The protein below binds the small molecule below.
Small molecule (SMILES): C[C@H](CCC(=O)O)[C@H]1CC[C@H]2[C@@H]3CC[C@@H]4C[C@H](O)CC[C@]4(C)[C@H]3C[C@H](O)[C@]12C

Binding-site contacts:
Ligand atom C19 contacts residue VAL278 of chain 1.B at 3.6 Å (hydrophobic).
Ligand atom C6 contacts residue DXC1 of chain 1.G at 4.5 Å.
Ligand atom O2 contacts residue LYS101 of chain 1.A at 4.5 Å.
Ligand atom C7 contacts residue LEU98 of chain 1.A at 3.9 Å (hydrophobic).
Ligand atom C19 contacts residue SER281 of chain 1.B at 4.5 Å.
Ligand atom O2 contacts residue HIS95 of chain 1.B at 3.8 Å.
Ligand atom C20 contacts residue LEU279 of chain 1.B at 4.2 Å (hydrophobic).
Ligand atom C3 contacts residue LEU98 of chain 1.B at 4.5 Å (hydrophobic).
Ligand atom C15 contacts residue LEU279 of chain 1.A at 4.0 Å (hydrophobic).
Ligand atom C1 contacts residue LEU98 of chain 1.B at 4.3 Å (hydrophobic).
Ligand atom C2 contacts residue ILE93 of chain 1.A at 4.3 Å (hydrophobic).
Ligand atom C24 contacts residue VAL278 of chain 1.B at 3.5 Å (hydrophobic).
Ligand atom O1 contacts residue DXC1 of chain 1.G at 4.3 Å.
Ligand atom C1 contacts residue HIS95 of chain 1.B at 3.8 Å.
Ligand atom C18 contacts residue ILE102 of chain 1.B at 4.4 Å (hydrophobic).
Ligand atom C2 contacts residue LEU98 of chain 1.A at 4.0 Å (hydrophobic).
Ligand atom C5 contacts residue HIS95 of chain 1.B at 4.5 Å.
Ligand atom C7 contacts residue LEU279 of chain 1.A at 4.5 Å (hydrophobic).
Ligand atom C14 contacts residue DXC1 of chain 1.G at 3.7 Å.
Ligand atom C21 contacts residue SER281 of chain 1.B at 3.9 Å.
Ligand atom C11 contacts residue SER105 of chain 1.A at 4.3 Å.
Ligand atom C8 contacts residue LEU279 of chain 1.A at 4.3 Å (hydrophobic).
Ligand atom C7 contacts residue ILE102 of chain 1.A at 4.2 Å (hydrophobic).
Ligand atom C6 contacts residue HIS95 of chain 1.B at 3.4 Å.
Ligand atom C24 contacts residue LEU279 of chain 1.B at 4.5 Å (hydrophobic).
Ligand atom O2 contacts residue ILE93 of chain 1.A at 3.5 Å.
Ligand atom C1 contacts residue ILE93 of chain 1.A at 4.0 Å (hydrophobic).
Ligand atom C13 contacts residue DXC1 of chain 1.G at 4.3 Å.
Ligand atom C9 contacts residue LEU279 of chain 1.A at 4.4 Å (hydrophobic).
Ligand atom C15 contacts residue SER105 of chain 1.A at 4.0 Å.
Ligand atom C3 contacts residue LEU98 of chain 1.A at 4.1 Å (hydrophobic).
Ligand atom C21 contacts residue VAL278 of chain 1.B at 3.8 Å (hydrophobic).
Ligand atom C16 contacts residue SER105 of chain 1.A at 4.4 Å.
Ligand atom O4 contacts residue ILE109 of chain 1.A at 4.4 Å.
Ligand atom C24 contacts residue SER281 of chain 1.B at 4.0 Å.
Ligand atom C5 contacts residue DXC1 of chain 1.G at 3.8 Å.

Sequence of chain 1.B:
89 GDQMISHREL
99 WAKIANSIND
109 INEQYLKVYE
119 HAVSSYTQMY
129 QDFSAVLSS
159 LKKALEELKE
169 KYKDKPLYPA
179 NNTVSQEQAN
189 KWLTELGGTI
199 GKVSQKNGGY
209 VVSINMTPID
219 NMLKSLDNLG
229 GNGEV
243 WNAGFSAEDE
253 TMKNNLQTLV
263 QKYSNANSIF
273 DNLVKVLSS

Sequence of chain 1.A:
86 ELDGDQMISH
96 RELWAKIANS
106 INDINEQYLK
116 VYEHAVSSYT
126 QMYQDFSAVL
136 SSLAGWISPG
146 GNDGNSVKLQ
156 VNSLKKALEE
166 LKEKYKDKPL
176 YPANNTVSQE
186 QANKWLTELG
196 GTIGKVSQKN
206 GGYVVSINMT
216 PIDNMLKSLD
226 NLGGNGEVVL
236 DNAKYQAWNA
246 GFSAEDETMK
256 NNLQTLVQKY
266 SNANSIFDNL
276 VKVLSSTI